Binding-site contacts:
Ligand atom O5 contacts residue ASN475 of chain 1.B at 2.4 Å (h-bond).
Ligand atom C2 contacts residue ASN475 of chain 1.B at 2.5 Å.
Ligand atom C1 contacts residue GLU471 of chain 1.B at 3.9 Å.
Ligand atom O5 contacts residue THR477 of chain 1.B at 4.3 Å.
Ligand atom C6 contacts residue SER472 of chain 1.B at 4.5 Å.
Ligand atom O5 contacts residue GLU471 of chain 1.B at 3.5 Å.
Ligand atom O6 contacts residue SER472 of chain 1.B at 4.3 Å.
Ligand atom C7 contacts residue ASN475 of chain 1.B at 3.3 Å.
Ligand atom C5 contacts residue GLU471 of chain 1.B at 4.5 Å.
Ligand atom C1 contacts residue THR477 of chain 1.B at 3.9 Å.
Ligand atom N2 contacts residue ASN475 of chain 1.B at 2.9 Å (h-bond).
Ligand atom C6 contacts residue ALA468 of chain 1.B at 4.5 Å (hydrophobic).
Ligand atom C1 contacts residue SER472 of chain 1.B at 4.3 Å.
Ligand atom O7 contacts residue ASN475 of chain 1.B at 3.5 Å (h-bond).
Ligand atom C4 contacts residue ASN475 of chain 1.B at 4.3 Å.
Ligand atom N2 contacts residue THR477 of chain 1.B at 4.1 Å.
Ligand atom O5 contacts residue SER472 of chain 1.B at 3.8 Å.
Ligand atom C8 contacts residue ASN475 of chain 1.B at 3.3 Å.
Ligand atom C3 contacts residue ASN475 of chain 1.B at 3.8 Å.
Ligand atom C5 contacts residue SER472 of chain 1.B at 4.5 Å.
Ligand atom C5 contacts residue ASN475 of chain 1.B at 3.7 Å.
Ligand atom C6 contacts residue GLU471 of chain 1.B at 4.3 Å.
Ligand atom C1 contacts residue ASN475 of chain 1.B at 1.4 Å.

The protein below binds the small molecule below.
Small molecule (SMILES): CC(=O)N[C@@H]1[C@@H](O)[C@H](O)[C@@H](CO)O[C@H]1O

Sequence of chain 1.B:
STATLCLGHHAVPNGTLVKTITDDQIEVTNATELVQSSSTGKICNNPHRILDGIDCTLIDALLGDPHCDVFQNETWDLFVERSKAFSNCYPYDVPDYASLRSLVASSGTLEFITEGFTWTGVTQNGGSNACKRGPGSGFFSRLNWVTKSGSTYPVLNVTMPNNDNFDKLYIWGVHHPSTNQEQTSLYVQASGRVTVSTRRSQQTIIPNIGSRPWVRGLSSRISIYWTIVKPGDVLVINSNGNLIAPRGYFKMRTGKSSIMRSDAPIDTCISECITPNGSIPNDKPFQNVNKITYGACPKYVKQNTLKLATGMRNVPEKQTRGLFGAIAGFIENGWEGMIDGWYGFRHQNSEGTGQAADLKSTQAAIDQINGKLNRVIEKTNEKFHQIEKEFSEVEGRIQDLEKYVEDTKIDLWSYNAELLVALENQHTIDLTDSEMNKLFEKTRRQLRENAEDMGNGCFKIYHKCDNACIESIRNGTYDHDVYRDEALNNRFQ